Binding-site contacts:
Ligand atom CB contacts residue SER32 of chain 2.A at 4.1 Å.
Ligand atom CA contacts residue LYS31 of chain 2.A at 4.1 Å.
Ligand atom NE2 contacts residue ILE29 of chain 2.A at 3.7 Å.
Ligand atom CA contacts residue SER32 of chain 2.A at 4.2 Å.
Ligand atom C contacts residue SER32 of chain 2.A at 3.4 Å.
Ligand atom CB contacts residue PRO30 of chain 2.A at 4.2 Å (hydrophobic).
Ligand atom CA contacts residue PRO30 of chain 2.A at 4.0 Å (hydrophobic).
Ligand atom CG contacts residue PRO30 of chain 2.A at 4.0 Å (hydrophobic).
Ligand atom CD contacts residue PRO30 of chain 2.A at 4.3 Å (hydrophobic).
Ligand atom NE2 contacts residue LYS31 of chain 2.A at 3.0 Å (salt-bridge).
Ligand atom CG contacts residue LYS31 of chain 2.A at 3.5 Å.
Ligand atom CB contacts residue LYS31 of chain 2.A at 3.4 Å.
Ligand atom OXT contacts residue SER32 of chain 2.A at 3.4 Å (h-bond).
Ligand atom NE2 contacts residue PRO30 of chain 2.A at 3.9 Å.
Ligand atom O contacts residue SER32 of chain 2.A at 3.1 Å.
Ligand atom NE2 contacts residue ALA24 of chain 2.A at 3.6 Å.
Ligand atom CD contacts residue LYS31 of chain 2.A at 3.2 Å.
Ligand atom OE1 contacts residue LYS31 of chain 2.A at 3.0 Å.

Sequence of chain 2.A:
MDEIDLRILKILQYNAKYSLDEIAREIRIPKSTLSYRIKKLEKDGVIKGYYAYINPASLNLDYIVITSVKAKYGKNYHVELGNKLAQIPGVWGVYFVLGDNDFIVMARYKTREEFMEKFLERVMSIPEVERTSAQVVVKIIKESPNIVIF

A small-molecule ligand and the protein it binds are described below.
Small molecule (SMILES): NC(=O)CC[C@H](N)C(=O)O